Sequence of chain 43.B:
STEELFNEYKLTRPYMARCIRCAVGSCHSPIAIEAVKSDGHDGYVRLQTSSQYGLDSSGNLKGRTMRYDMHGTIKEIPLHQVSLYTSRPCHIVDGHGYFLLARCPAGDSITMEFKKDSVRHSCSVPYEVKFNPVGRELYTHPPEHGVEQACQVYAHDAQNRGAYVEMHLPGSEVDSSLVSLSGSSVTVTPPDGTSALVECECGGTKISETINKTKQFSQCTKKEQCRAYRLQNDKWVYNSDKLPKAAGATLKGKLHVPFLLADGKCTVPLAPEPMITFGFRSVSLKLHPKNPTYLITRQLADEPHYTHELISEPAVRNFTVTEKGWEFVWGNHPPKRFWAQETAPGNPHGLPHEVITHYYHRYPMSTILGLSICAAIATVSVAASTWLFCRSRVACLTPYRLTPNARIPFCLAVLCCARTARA

A small-molecule ligand and the protein it binds are described below.
Small molecule (SMILES): CC(=O)N[C@@H]1[C@@H](O)[C@H](O)[C@@H](CO)O[C@H]1O

Binding-site contacts:
Ligand atom C3 contacts residue ASN212 of chain 43.B at 3.8 Å.
Ligand atom C4 contacts residue ASN212 of chain 43.B at 4.2 Å.
Ligand atom C7 contacts residue ASN212 of chain 43.B at 3.9 Å.
Ligand atom C5 contacts residue ASN212 of chain 43.B at 3.7 Å.
Ligand atom N2 contacts residue ASN212 of chain 43.B at 2.9 Å (h-bond).
Ligand atom O5 contacts residue ASN212 of chain 43.B at 2.4 Å (h-bond).
Ligand atom C2 contacts residue ASN212 of chain 43.B at 2.5 Å.
Ligand atom C1 contacts residue ASN212 of chain 43.B at 1.4 Å.
Ligand atom N2 contacts residue ILE211 of chain 43.B at 4.0 Å.
Ligand atom O6 contacts residue ASN212 of chain 43.B at 4.4 Å.
Ligand atom C1 contacts residue ILE211 of chain 43.B at 4.1 Å (hydrophobic).
Ligand atom O7 contacts residue ASN212 of chain 43.B at 4.5 Å.